Sequence of chain 1.B:
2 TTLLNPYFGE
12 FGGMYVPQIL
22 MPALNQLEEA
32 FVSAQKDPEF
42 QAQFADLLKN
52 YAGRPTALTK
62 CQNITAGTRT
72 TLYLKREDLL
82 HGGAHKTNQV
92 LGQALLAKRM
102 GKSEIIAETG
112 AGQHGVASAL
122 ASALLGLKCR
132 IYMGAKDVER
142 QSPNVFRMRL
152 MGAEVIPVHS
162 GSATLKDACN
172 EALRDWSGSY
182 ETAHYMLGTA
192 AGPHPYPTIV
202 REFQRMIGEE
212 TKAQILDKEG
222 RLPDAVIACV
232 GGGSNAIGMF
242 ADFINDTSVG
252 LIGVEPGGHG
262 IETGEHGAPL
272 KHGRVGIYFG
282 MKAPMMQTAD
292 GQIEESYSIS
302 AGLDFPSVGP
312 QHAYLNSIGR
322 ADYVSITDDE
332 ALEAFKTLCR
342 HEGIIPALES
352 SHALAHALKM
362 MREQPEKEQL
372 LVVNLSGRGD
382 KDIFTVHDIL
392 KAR

The small molecule below binds the protein below.
Small molecule (SMILES): N[C@@H](Cc1c[nH]c[nH+]1)C(=O)O

Binding-site contacts:
Ligand atom CA contacts residue GLY111 of chain 1.B at 4.2 Å.
Ligand atom C contacts residue GLY113 of chain 1.B at 4.1 Å.
Ligand atom NE2 contacts residue PHE306 of chain 1.B at 4.0 Å.
Ligand atom CB contacts residue GLY303 of chain 1.B at 4.0 Å.
Ligand atom C contacts residue THR110 of chain 1.B at 3.5 Å.
Ligand atom NE2 contacts residue THR190 of chain 1.B at 4.0 Å.
Ligand atom CA contacts residue GLY303 of chain 1.B at 4.1 Å.
Ligand atom OXT contacts residue HIS115 of chain 1.B at 2.7 Å (h-bond).
Ligand atom ND1 contacts residue GLY189 of chain 1.B at 4.1 Å.
Ligand atom CE1 contacts residue GLU109 of chain 1.B at 2.6 Å.
Ligand atom N contacts residue ALA112 of chain 1.B at 3.5 Å (h-bond).
Ligand atom CA contacts residue PLP1 of chain 1.I at 4.0 Å.
Ligand atom OXT contacts residue GLN114 of chain 1.B at 3.2 Å (h-bond).
Ligand atom NE2 contacts residue GLU109 of chain 1.B at 3.4 Å (salt-bridge).
Ligand atom O contacts residue THR110 of chain 1.B at 2.6 Å (h-bond).
Ligand atom CB contacts residue PLP1 of chain 1.I at 3.6 Å.
Ligand atom C contacts residue GLN114 of chain 1.B at 4.1 Å.
Ligand atom CE1 contacts residue GLY189 of chain 1.B at 3.8 Å.
Ligand atom CG contacts residue LEU166 of chain 1.B at 4.2 Å (hydrophobic).
Ligand atom ND1 contacts residue GLU109 of chain 1.B at 3.7 Å.
Ligand atom CA contacts residue ALA112 of chain 1.B at 4.2 Å (hydrophobic).
Ligand atom ND1 contacts residue HIS115 of chain 1.B at 3.8 Å.
Ligand atom CB contacts residue LYS87 of chain 1.B at 3.8 Å.
Ligand atom O contacts residue GLY111 of chain 1.B at 2.9 Å (h-bond).
Ligand atom O contacts residue HIS115 of chain 1.B at 3.5 Å.
Ligand atom CD2 contacts residue PHE306 of chain 1.B at 4.1 Å (hydrophobic).
Ligand atom OXT contacts residue PLP1 of chain 1.I at 4.1 Å.
Ligand atom C contacts residue LYS87 of chain 1.B at 4.0 Å.
Ligand atom C contacts residue ALA112 of chain 1.B at 4.1 Å (hydrophobic).
Ligand atom OXT contacts residue GLY113 of chain 1.B at 4.1 Å.
Ligand atom N contacts residue LEU166 of chain 1.B at 3.6 Å.
Ligand atom OXT contacts residue LYS87 of chain 1.B at 3.3 Å.
Ligand atom NE2 contacts residue LEU166 of chain 1.B at 4.0 Å.
Ligand atom C contacts residue GLY111 of chain 1.B at 3.8 Å.
Ligand atom O contacts residue GLY113 of chain 1.B at 3.9 Å.
Ligand atom OXT contacts residue THR110 of chain 1.B at 3.7 Å.
Ligand atom N contacts residue GLY111 of chain 1.B at 3.4 Å (h-bond).
Ligand atom C contacts residue HIS115 of chain 1.B at 3.6 Å.
Ligand atom O contacts residue ALA112 of chain 1.B at 4.0 Å.
Ligand atom CD2 contacts residue LEU166 of chain 1.B at 3.6 Å (hydrophobic).